Binding-site contacts:
Ligand atom OP2 contacts residue SER192 of chain 1.I at 4.0 Å.
Ligand atom C2' contacts residue GLY391 of chain 1.I at 3.4 Å.
Ligand atom C1' contacts residue GLY391 of chain 1.I at 3.5 Å.
Ligand atom P contacts residue THR189 of chain 1.I at 3.4 Å.
Ligand atom C4' contacts residue TYR101 of chain 1.I at 3.7 Å (hydrophobic).
Ligand atom O2 contacts residue GLY391 of chain 1.I at 3.4 Å.
Ligand atom OP2 contacts residue ARG223 of chain 1.I at 3.7 Å.
Ligand atom C5' contacts residue LYS392 of chain 1.I at 3.9 Å.
Ligand atom C5' contacts residue THR189 of chain 1.I at 3.9 Å.
Ligand atom C2' contacts residue MET188 of chain 1.I at 3.9 Å (hydrophobic).
Ligand atom N7 contacts residue LYS422 of chain 1.I at 3.5 Å (salt-bridge).
Ligand atom OP2 contacts residue ASN396 of chain 1.I at 3.6 Å.
Ligand atom C2 contacts residue ILE93 of chain 1.I at 3.9 Å (hydrophobic).
Ligand atom OP1 contacts residue ASN396 of chain 1.I at 2.8 Å (h-bond).
Ligand atom OP1 contacts residue THR189 of chain 1.I at 3.3 Å (h-bond).
Ligand atom O4' contacts residue LYS392 of chain 1.I at 3.8 Å.
Ligand atom C5' contacts residue ALA394 of chain 1.I at 3.8 Å (hydrophobic).
Ligand atom O3' contacts residue TYR101 of chain 1.I at 3.4 Å.
Ligand atom N3 contacts residue ILE93 of chain 1.I at 4.0 Å.
Ligand atom O3' contacts residue SER395 of chain 1.I at 3.7 Å.
Ligand atom P contacts residue ARG223 of chain 1.I at 4.0 Å.
Ligand atom OP1 contacts residue ARG223 of chain 1.I at 3.1 Å.
Ligand atom P contacts residue LYS392 of chain 1.I at 3.2 Å.
Ligand atom OP1 contacts residue LYS422 of chain 1.I at 3.9 Å.
Ligand atom C5' contacts residue ASN396 of chain 1.I at 3.9 Å.
Ligand atom N1 contacts residue ILE93 of chain 1.I at 3.9 Å.
Ligand atom O5' contacts residue LYS392 of chain 1.I at 2.6 Å (salt-bridge).
Ligand atom OP2 contacts residue THR189 of chain 1.I at 2.6 Å (h-bond).
Ligand atom C4' contacts residue SER395 of chain 1.I at 3.9 Å.
Ligand atom N3 contacts residue MET102 of chain 1.I at 3.8 Å.
Ligand atom N6 contacts residue ARG96 of chain 1.I at 3.8 Å.
Ligand atom C2 contacts residue ILE93 of chain 1.I at 3.8 Å (hydrophobic).
Ligand atom OP2 contacts residue LYS422 of chain 1.I at 3.4 Å.
Ligand atom OP1 contacts residue SER192 of chain 1.I at 2.2 Å (h-bond).
Ligand atom OP2 contacts residue LYS392 of chain 1.I at 2.6 Å (salt-bridge).
Ligand atom OP1 contacts residue SER395 of chain 1.I at 3.8 Å.
Ligand atom N6 contacts residue MET97 of chain 1.I at 3.7 Å.
Ligand atom N4 contacts residue ASN91 of chain 1.I at 3.9 Å.
Ligand atom P contacts residue SER192 of chain 1.I at 3.4 Å.
Ligand atom N3 contacts residue ILE93 of chain 1.I at 3.4 Å.

This small molecule binds to this protein.
Small molecule (SMILES): Cc1cn([C@H]2C[C@H](O[P](=O)(O)OC[C@H]3O[C@@H](n4cnc5c(N)ncnc54)C[C@@H]3O)[C@@H](CO[P](=O)(O)O[C@H]3C[C@H](n4cnc5c(=O)nc(N)[nH]c54)O[C@@H]3CO[P](=O)(O)O[C@H]3C[C@H](n4ccc(N)nc4=O)O[C@@H]3CO[P](=O)(O)O[C@H]3C[C@H](n4cnc5c(N)ncnc54)O[C@@H]3CO[P](=O)(O)O[C@H]3C[C@H](n4ccc(N)nc4=O)O[C@@H]3CO[P](=O)(O)O[C@H]3C[C@H](n4cnc5c(N)ncnc54)O[C@@H]3CO)O2)c(=O)[nH]c1=O

Sequence of chain 1.I:
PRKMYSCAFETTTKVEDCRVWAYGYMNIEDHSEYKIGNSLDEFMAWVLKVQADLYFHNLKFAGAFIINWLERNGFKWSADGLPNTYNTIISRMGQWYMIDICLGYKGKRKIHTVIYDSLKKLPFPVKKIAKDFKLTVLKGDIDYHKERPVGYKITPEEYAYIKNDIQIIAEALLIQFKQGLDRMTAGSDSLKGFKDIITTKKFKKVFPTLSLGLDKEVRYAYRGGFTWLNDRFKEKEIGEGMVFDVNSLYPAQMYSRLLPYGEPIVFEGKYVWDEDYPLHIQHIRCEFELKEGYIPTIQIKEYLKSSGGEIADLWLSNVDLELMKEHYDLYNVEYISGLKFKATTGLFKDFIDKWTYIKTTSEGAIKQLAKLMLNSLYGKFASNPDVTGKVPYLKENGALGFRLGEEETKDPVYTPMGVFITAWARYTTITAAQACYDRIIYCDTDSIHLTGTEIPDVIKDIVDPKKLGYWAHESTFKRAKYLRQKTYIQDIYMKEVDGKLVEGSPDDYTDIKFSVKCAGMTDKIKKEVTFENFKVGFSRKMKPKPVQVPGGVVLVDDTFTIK